A protein and the small-molecule ligand that binds it are described below.
Small molecule (SMILES): NC(=O)C[C@H](N)C(=O)O

Binding-site contacts:
Ligand atom CG contacts residue EDO1 of chain 1.M at 3.9 Å.
Ligand atom N contacts residue GLU143 of chain 1.A at 2.8 Å (salt-bridge).
Ligand atom N contacts residue GLU166 of chain 1.A at 3.9 Å.
Ligand atom CG contacts residue TRP115 of chain 1.A at 3.7 Å (hydrophobic).
Ligand atom OXT contacts residue HIS231 of chain 1.A at 2.8 Å (h-bond).
Ligand atom OXT contacts residue EDO1 of chain 1.S at 2.8 Å (h-bond).
Ligand atom CG contacts residue PHE114 of chain 1.A at 3.4 Å (hydrophobic).
Ligand atom OD1 contacts residue PHE114 of chain 1.A at 3.6 Å.
Ligand atom OXT contacts residue HIS142 of chain 1.A at 3.5 Å (h-bond).
Ligand atom CB contacts residue HIS146 of chain 1.A at 3.9 Å.
Ligand atom N contacts residue HIS142 of chain 1.A at 3.3 Å (h-bond).
Ligand atom CA contacts residue GLU143 of chain 1.A at 3.9 Å.
Ligand atom O contacts residue HIS231 of chain 1.A at 3.3 Å (h-bond).
Ligand atom OD1 contacts residue EDO1 of chain 1.M at 3.5 Å.
Ligand atom O contacts residue TYR157 of chain 1.A at 4.0 Å.
Ligand atom CA contacts residue EDO1 of chain 1.S at 3.5 Å.
Ligand atom ND2 contacts residue TRP115 of chain 1.A at 2.9 Å (h-bond).
Ligand atom C contacts residue ZN1 of chain 1.G at 3.1 Å.
Ligand atom C contacts residue HIS231 of chain 1.A at 3.3 Å.
Ligand atom N contacts residue EDO1 of chain 1.S at 3.2 Å (h-bond).
Ligand atom ND2 contacts residue PHE114 of chain 1.A at 3.3 Å.
Ligand atom C contacts residue GLU166 of chain 1.A at 3.8 Å.
Ligand atom ND2 contacts residue GLU143 of chain 1.A at 3.5 Å (salt-bridge).
Ligand atom N contacts residue ALA113 of chain 1.A at 3.8 Å.
Ligand atom OXT contacts residue TYR157 of chain 1.A at 3.5 Å (h-bond).
Ligand atom OXT contacts residue ZN1 of chain 1.G at 2.3 Å.
Ligand atom ND2 contacts residue EDO1 of chain 1.M at 4.0 Å.
Ligand atom CA contacts residue ALA113 of chain 1.A at 3.6 Å (hydrophobic).
Ligand atom CA contacts residue ZN1 of chain 1.G at 3.0 Å.
Ligand atom N contacts residue HIS146 of chain 1.A at 3.1 Å (h-bond).
Ligand atom O contacts residue ASN112 of chain 1.A at 3.2 Å (h-bond).
Ligand atom CB contacts residue ZN1 of chain 1.G at 3.5 Å.
Ligand atom CB contacts residue TYR157 of chain 1.A at 3.4 Å (hydrophobic).
Ligand atom OD1 contacts residue TRP115 of chain 1.A at 3.2 Å (h-bond).
Ligand atom OXT contacts residue GLU166 of chain 1.A at 2.9 Å (salt-bridge).
Ligand atom C contacts residue EDO1 of chain 1.S at 3.4 Å.
Ligand atom C contacts residue TYR157 of chain 1.A at 3.6 Å (hydrophobic).
Ligand atom N contacts residue ZN1 of chain 1.G at 2.2 Å.
Ligand atom ND2 contacts residue HIS146 of chain 1.A at 3.3 Å.
Ligand atom OD1 contacts residue EDO1 of chain 1.O at 3.1 Å (h-bond).

Sequence of chain 1.A:
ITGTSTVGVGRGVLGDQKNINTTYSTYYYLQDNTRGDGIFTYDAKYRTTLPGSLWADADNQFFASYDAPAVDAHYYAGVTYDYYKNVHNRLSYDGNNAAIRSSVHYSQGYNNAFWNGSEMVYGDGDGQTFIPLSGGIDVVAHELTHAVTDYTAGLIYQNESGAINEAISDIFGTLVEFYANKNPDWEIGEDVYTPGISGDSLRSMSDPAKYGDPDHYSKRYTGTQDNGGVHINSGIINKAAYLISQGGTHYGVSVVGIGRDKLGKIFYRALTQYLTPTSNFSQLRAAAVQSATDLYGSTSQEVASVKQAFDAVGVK